Sequence of chain 1.A:
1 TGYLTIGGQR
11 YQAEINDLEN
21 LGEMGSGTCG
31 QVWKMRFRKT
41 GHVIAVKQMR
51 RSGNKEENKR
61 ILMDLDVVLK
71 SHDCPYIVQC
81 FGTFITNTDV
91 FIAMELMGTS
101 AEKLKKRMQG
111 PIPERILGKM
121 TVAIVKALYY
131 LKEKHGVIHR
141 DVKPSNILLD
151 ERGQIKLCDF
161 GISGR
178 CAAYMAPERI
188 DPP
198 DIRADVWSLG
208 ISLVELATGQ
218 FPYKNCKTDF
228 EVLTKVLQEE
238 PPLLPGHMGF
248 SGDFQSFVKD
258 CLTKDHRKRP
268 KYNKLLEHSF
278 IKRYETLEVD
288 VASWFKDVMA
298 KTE

This protein binds this small molecule.
Small molecule (SMILES): C#CCNC(=O)c1cc(NC(=O)C=C)cc(-c2n[nH]c3ccccc23)c1

Binding-site contacts:
Ligand atom C08 contacts residue MET24 of chain 1.A at 3.5 Å (hydrophobic).
Ligand atom N12 contacts residue LEU96 of chain 1.A at 3.8 Å.
Ligand atom C22 contacts residue MET97 of chain 1.A at 3.9 Å (hydrophobic).
Ligand atom C07 contacts residue MET97 of chain 1.A at 3.0 Å (hydrophobic).
Ligand atom C19 contacts residue MET97 of chain 1.A at 3.5 Å (hydrophobic).
Ligand atom C18 contacts residue LEU148 of chain 1.A at 3.7 Å (hydrophobic).
Ligand atom C08 contacts residue MET97 of chain 1.A at 3.9 Å (hydrophobic).
Ligand atom C05 contacts residue THR99 of chain 1.A at 3.7 Å.
Ligand atom C06 contacts residue MET24 of chain 1.A at 3.9 Å (hydrophobic).
Ligand atom N03 contacts residue SER100 of chain 1.A at 3.9 Å.
Ligand atom N12 contacts residue GLU95 of chain 1.A at 2.6 Å (salt-bridge).
Ligand atom O20 contacts residue GLY98 of chain 1.A at 3.8 Å.
Ligand atom C16 contacts residue CYS158 of chain 1.A at 3.6 Å (hydrophobic).
Ligand atom O01 contacts residue SER100 of chain 1.A at 3.5 Å.
Ligand atom N11 contacts residue GLU95 of chain 1.A at 3.5 Å (salt-bridge).
Ligand atom N21 contacts residue LEU96 of chain 1.A at 3.9 Å.
Ligand atom C06 contacts residue GLY98 of chain 1.A at 3.6 Å.
Ligand atom C16 contacts residue ASP159 of chain 1.A at 3.2 Å.
Ligand atom C10 contacts residue MET97 of chain 1.A at 3.7 Å (hydrophobic).
Ligand atom C07 contacts residue MET24 of chain 1.A at 3.2 Å (hydrophobic).
Ligand atom C10 contacts residue MET24 of chain 1.A at 3.6 Å (hydrophobic).
Ligand atom O01 contacts residue LEU148 of chain 1.A at 3.6 Å.
Ligand atom C26 contacts residue SER145 of chain 1.A at 3.2 Å.
Ligand atom C14 contacts residue GLU95 of chain 1.A at 3.9 Å.
Ligand atom N21 contacts residue MET97 of chain 1.A at 2.9 Å (h-bond).
Ligand atom N11 contacts residue MET24 of chain 1.A at 3.8 Å.
Ligand atom N12 contacts residue MET97 of chain 1.A at 3.2 Å (h-bond).
Ligand atom N11 contacts residue LEU96 of chain 1.A at 3.5 Å.
Ligand atom C05 contacts residue GLY98 of chain 1.A at 3.9 Å.
Ligand atom C15 contacts residue ASP159 of chain 1.A at 2.9 Å.
Ligand atom N21 contacts residue GLY98 of chain 1.A at 3.3 Å (h-bond).
Ligand atom C02 contacts residue SER100 of chain 1.A at 3.3 Å.
Ligand atom C26 contacts residue SER100 of chain 1.A at 2.0 Å.
Ligand atom C13 contacts residue GLU95 of chain 1.A at 3.5 Å.
Ligand atom C06 contacts residue MET97 of chain 1.A at 3.5 Å (hydrophobic).
Ligand atom C17 contacts residue LEU148 of chain 1.A at 3.8 Å (hydrophobic).
Ligand atom C26 contacts residue GLU102 of chain 1.A at 3.9 Å.
Ligand atom C19 contacts residue GLY98 of chain 1.A at 3.2 Å.
Ligand atom N11 contacts residue MET97 of chain 1.A at 2.6 Å (h-bond).
Ligand atom C25 contacts residue SER100 of chain 1.A at 2.5 Å.